Sequence of chain 7.A:
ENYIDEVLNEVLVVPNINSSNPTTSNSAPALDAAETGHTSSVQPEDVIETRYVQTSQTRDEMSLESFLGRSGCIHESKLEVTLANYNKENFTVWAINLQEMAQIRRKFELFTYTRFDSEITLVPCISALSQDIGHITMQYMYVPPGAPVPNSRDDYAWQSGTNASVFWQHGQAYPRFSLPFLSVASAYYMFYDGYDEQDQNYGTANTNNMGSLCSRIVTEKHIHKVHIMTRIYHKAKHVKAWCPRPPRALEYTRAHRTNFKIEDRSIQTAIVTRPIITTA

This protein binds this small molecule.
Small molecule (SMILES): CCOc1noc2cc(OCCC3CCN(c4ccc(C)nn4)CC3)ccc12

Binding-site contacts:
Ligand atom C15 contacts residue LEU182 of chain 7.A at 3.7 Å (hydrophobic).
Ligand atom N24 contacts residue PHE180 of chain 7.A at 3.6 Å.
Ligand atom C12 contacts residue ILE99 of chain 7.A at 3.7 Å (hydrophobic).
Ligand atom C25 contacts residue PHE180 of chain 7.A at 3.5 Å (hydrophobic).
Ligand atom C18 contacts residue ILE99 of chain 7.A at 3.8 Å (hydrophobic).
Ligand atom C04 contacts residue MET213 of chain 7.A at 3.9 Å (hydrophobic).
Ligand atom O16 contacts residue ILE99 of chain 7.A at 3.6 Å.
Ligand atom C10 contacts residue TYR191 of chain 7.A at 3.7 Å (hydrophobic).
Ligand atom C18 contacts residue LEU182 of chain 7.A at 3.2 Å (hydrophobic).
Ligand atom N08 contacts residue LEU101 of chain 7.A at 3.8 Å.
Ligand atom C15 contacts residue ILE123 of chain 7.A at 3.6 Å (hydrophobic).
Ligand atom C09 contacts residue TYR191 of chain 7.A at 3.6 Å (hydrophobic).
Ligand atom C28 contacts residue TYR143 of chain 7.A at 3.4 Å (hydrophobic).
Ligand atom C28 contacts residue TYR145 of chain 7.A at 3.3 Å (hydrophobic).
Ligand atom C22 contacts residue ILE123 of chain 7.A at 3.6 Å (hydrophobic).
Ligand atom C17 contacts residue LEU182 of chain 7.A at 3.7 Å (hydrophobic).
Ligand atom C19 contacts residue LEU182 of chain 7.A at 3.6 Å (hydrophobic).
Ligand atom C27 contacts residue PHE180 of chain 7.A at 3.2 Å (hydrophobic).
Ligand atom C22 contacts residue ILE99 of chain 7.A at 3.9 Å (hydrophobic).
Ligand atom C03 contacts residue ASN211 of chain 7.A at 3.1 Å.
Ligand atom C18 contacts residue TYR145 of chain 7.A at 3.8 Å (hydrophobic).
Ligand atom C14 contacts residue SER121 of chain 7.A at 3.5 Å.
Ligand atom C14 contacts residue HIS237 of chain 7.A at 3.5 Å.
Ligand atom C28 contacts residue MET144 of chain 7.A at 3.8 Å (hydrophobic).
Ligand atom C05 contacts residue LEU101 of chain 7.A at 3.9 Å (hydrophobic).
Ligand atom N06 contacts residue LEU101 of chain 7.A at 3.2 Å.
Ligand atom C01 contacts residue TYR192 of chain 7.A at 2.9 Å (hydrophobic).
Ligand atom C01 contacts residue THR207 of chain 7.A at 2.9 Å.
Ligand atom C28 contacts residue ALA167 of chain 7.A at 3.1 Å (hydrophobic).
Ligand atom C17 contacts residue ILE99 of chain 7.A at 3.8 Å (hydrophobic).
Ligand atom C21 contacts residue ILE123 of chain 7.A at 3.8 Å (hydrophobic).
Ligand atom O26 contacts residue TYR145 of chain 7.A at 3.2 Å.
Ligand atom C13 contacts residue MET213 of chain 7.A at 3.4 Å (hydrophobic).
Ligand atom O26 contacts residue PHE180 of chain 7.A at 3.7 Å.
Ligand atom N24 contacts residue LEU216 of chain 7.A at 3.5 Å.
Ligand atom C09 contacts residue LEU101 of chain 7.A at 3.8 Å (hydrophobic).
Ligand atom N07 contacts residue LEU101 of chain 7.A at 3.7 Å.
Ligand atom C19 contacts residue TYR145 of chain 7.A at 3.2 Å (hydrophobic).
Ligand atom C04 contacts residue ASN211 of chain 7.A at 3.4 Å.
Ligand atom O23 contacts residue LEU216 of chain 7.A at 3.7 Å.